Binding-site contacts:
Ligand atom O2A contacts residue ASP142 of chain 1.E at 3.0 Å (salt-bridge).
Ligand atom N3 contacts residue TYR74 of chain 1.E at 3.2 Å (h-bond).
Ligand atom O1G contacts residue GLY180 of chain 1.E at 2.8 Å (h-bond).
Ligand atom O3G contacts residue MN1 of chain 1.Q at 2.2 Å.
Ligand atom O1G contacts residue SER176 of chain 1.E at 2.5 Å (h-bond).
Ligand atom PA contacts residue DG6 of chain 1.H at 3.3 Å.
Ligand atom O2A contacts residue ASP140 of chain 1.E at 3.2 Å (salt-bridge).
Ligand atom O2' contacts residue PHE241 of chain 1.E at 3.4 Å.
Ligand atom C4 contacts residue TYR74 of chain 1.E at 3.3 Å (hydrophobic).
Ligand atom O2' contacts residue HIS122 of chain 1.E at 2.6 Å (h-bond).
Ligand atom O3G contacts residue ARG179 of chain 1.E at 2.8 Å (salt-bridge).
Ligand atom O4' contacts residue THR240 of chain 1.E at 3.2 Å (h-bond).
Ligand atom O2A contacts residue DG6 of chain 1.H at 3.1 Å (h-bond).
Ligand atom O1G contacts residue ARG179 of chain 1.E at 3.3 Å (salt-bridge).
Ligand atom O2A contacts residue MN1 of chain 1.Q at 2.2 Å.
Ligand atom O3B contacts residue SER176 of chain 1.E at 3.4 Å (h-bond).
Ligand atom O4' contacts residue GLN234 of chain 1.E at 3.4 Å (h-bond).
Ligand atom O2B contacts residue ARG248 of chain 1.E at 2.7 Å (salt-bridge).
Ligand atom O3G contacts residue ASP142 of chain 1.E at 3.1 Å (salt-bridge).
Ligand atom O2A contacts residue MN1 of chain 1.P at 2.3 Å.
Ligand atom PB contacts residue MN1 of chain 1.Q at 3.3 Å.
Ligand atom O2' contacts residue THR240 of chain 1.E at 2.9 Å (h-bond).
Ligand atom O1B contacts residue ASP140 of chain 1.E at 3.3 Å (salt-bridge).
Ligand atom C2 contacts residue TYR74 of chain 1.E at 3.5 Å (hydrophobic).
Ligand atom O1B contacts residue MN1 of chain 1.Q at 2.2 Å.
Ligand atom O5' contacts residue DG6 of chain 1.H at 3.5 Å.
Ligand atom PG contacts residue SER176 of chain 1.E at 3.5 Å.
Ligand atom N3 contacts residue DG6 of chain 1.H at 3.4 Å.
Ligand atom O2G contacts residue ARG179 of chain 1.E at 2.9 Å (salt-bridge).
Ligand atom O1B contacts residue HIS182 of chain 1.E at 2.8 Å (h-bond).
Ligand atom O4 contacts residue DG6 of chain 1.H at 3.4 Å.
Ligand atom C5' contacts residue ASP140 of chain 1.E at 3.5 Å.
Ligand atom PA contacts residue MN1 of chain 1.Q at 3.3 Å.
Ligand atom C2' contacts residue HIS122 of chain 1.E at 3.3 Å.
Ligand atom O1A contacts residue DG6 of chain 1.H at 2.7 Å (h-bond).
Ligand atom C4' contacts residue THR240 of chain 1.E at 3.2 Å.
Ligand atom O2' contacts residue ALA242 of chain 1.E at 3.3 Å (h-bond).
Ligand atom O3' contacts residue ALA242 of chain 1.E at 3.0 Å (h-bond).
Ligand atom PA contacts residue MN1 of chain 1.P at 3.5 Å.
Ligand atom PG contacts residue MN1 of chain 1.Q at 3.4 Å.

Sequence of chain 1.E:
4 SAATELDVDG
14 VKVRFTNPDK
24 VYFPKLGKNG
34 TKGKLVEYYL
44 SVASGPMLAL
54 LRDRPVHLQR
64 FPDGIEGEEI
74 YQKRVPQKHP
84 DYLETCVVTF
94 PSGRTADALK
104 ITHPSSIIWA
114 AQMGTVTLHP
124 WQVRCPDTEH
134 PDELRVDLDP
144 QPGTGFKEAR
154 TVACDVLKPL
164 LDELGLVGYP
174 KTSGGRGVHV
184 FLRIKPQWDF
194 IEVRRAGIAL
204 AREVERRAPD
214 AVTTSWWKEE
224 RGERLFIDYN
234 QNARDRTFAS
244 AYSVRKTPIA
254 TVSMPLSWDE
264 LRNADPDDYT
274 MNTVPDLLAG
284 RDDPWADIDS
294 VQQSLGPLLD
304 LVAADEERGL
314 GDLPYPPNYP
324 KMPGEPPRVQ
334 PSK

This small molecule binds to this protein.
Small molecule (SMILES): O=c1ccn([C@@H]2O[C@H](COP(=O)(O)NP(=O)(O)OP(=O)(O)O)[C@@H](O)[C@H]2O)c(=O)[nH]1